This small molecule binds to this protein.
Small molecule (SMILES): C[C@H](O)[C@H](N)[C@@H]1O[C@](O)(C(=O)O)C[C@H](O)[C@@H]1N

Binding-site contacts:
Ligand atom C2 contacts residue SER443 of chain 1.I at 1.4 Å.
Ligand atom C5 contacts residue SER443 of chain 1.I at 4.1 Å.
Ligand atom C4 contacts residue ASN444 of chain 1.I at 3.3 Å.
Ligand atom C2 contacts residue ASN444 of chain 1.I at 3.9 Å.
Ligand atom O8 contacts residue SER443 of chain 1.I at 4.0 Å.
Ligand atom C5 contacts residue ASN444 of chain 1.I at 4.1 Å.
Ligand atom C4 contacts residue SER443 of chain 1.I at 3.6 Å.
Ligand atom O6 contacts residue SER443 of chain 1.I at 2.5 Å (h-bond).
Ligand atom O1A contacts residue MET442 of chain 1.I at 3.9 Å.
Ligand atom O6 contacts residue ASN444 of chain 1.I at 4.5 Å.
Ligand atom C1 contacts residue SER443 of chain 1.I at 1.9 Å.
Ligand atom C6 contacts residue ASN444 of chain 1.I at 4.0 Å.
Ligand atom O1B contacts residue SER443 of chain 1.I at 2.7 Å (h-bond).
Ligand atom C3 contacts residue SER443 of chain 1.I at 2.6 Å.
Ligand atom O1A contacts residue SER443 of chain 1.I at 2.4 Å (h-bond).
Ligand atom O1A contacts residue SER441 of chain 1.I at 3.7 Å.
Ligand atom C6 contacts residue SER443 of chain 1.I at 3.4 Å.
Ligand atom C3 contacts residue ASN444 of chain 1.I at 3.8 Å.
Ligand atom O4 contacts residue ASN444 of chain 1.I at 4.0 Å.

Sequence of chain 1.I:
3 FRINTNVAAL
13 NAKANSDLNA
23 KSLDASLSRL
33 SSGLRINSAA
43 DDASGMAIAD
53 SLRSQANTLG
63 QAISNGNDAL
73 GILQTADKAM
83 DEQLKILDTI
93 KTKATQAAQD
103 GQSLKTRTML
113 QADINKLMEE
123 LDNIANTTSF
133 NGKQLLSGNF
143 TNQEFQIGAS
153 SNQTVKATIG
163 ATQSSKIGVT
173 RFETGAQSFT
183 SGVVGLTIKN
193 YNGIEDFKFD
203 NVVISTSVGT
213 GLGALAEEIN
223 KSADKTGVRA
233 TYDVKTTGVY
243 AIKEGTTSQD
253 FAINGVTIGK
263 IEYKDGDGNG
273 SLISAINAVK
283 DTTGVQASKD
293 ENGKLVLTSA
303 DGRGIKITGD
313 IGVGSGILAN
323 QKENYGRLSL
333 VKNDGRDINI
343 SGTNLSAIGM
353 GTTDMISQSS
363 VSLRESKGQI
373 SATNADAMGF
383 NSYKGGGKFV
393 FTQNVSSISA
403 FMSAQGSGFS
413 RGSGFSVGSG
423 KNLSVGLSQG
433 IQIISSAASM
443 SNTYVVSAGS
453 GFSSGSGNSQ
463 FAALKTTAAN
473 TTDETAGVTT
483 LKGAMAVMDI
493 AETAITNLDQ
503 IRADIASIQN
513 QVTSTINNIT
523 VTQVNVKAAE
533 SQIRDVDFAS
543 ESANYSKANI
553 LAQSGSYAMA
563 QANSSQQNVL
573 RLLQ